Sequence of chain 26.E:
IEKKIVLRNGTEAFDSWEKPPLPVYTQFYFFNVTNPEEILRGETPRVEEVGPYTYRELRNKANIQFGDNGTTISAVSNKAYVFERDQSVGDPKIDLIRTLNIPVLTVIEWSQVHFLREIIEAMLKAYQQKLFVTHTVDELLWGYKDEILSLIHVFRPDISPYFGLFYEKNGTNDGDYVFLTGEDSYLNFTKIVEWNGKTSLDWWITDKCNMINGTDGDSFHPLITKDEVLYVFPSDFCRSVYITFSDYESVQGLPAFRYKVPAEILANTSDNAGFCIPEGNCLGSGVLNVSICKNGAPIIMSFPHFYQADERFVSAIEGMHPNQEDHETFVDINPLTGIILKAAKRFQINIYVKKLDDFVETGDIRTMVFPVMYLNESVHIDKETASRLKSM

Binding-site contacts:
Ligand atom C7 contacts residue ASN21 of chain 26.E at 4.0 Å.
Ligand atom C2 contacts residue ASN21 of chain 26.E at 2.5 Å.
Ligand atom C5 contacts residue ASN21 of chain 26.E at 3.3 Å.
Ligand atom N2 contacts residue ASN21 of chain 26.E at 3.3 Å (h-bond).
Ligand atom O5 contacts residue ASN21 of chain 26.E at 2.5 Å (h-bond).
Ligand atom O6 contacts residue ASN21 of chain 26.E at 4.3 Å.
Ligand atom C6 contacts residue ASN21 of chain 26.E at 3.3 Å.
Ligand atom C3 contacts residue ASN21 of chain 26.E at 3.7 Å.
Ligand atom C4 contacts residue ASN21 of chain 26.E at 3.8 Å.
Ligand atom O7 contacts residue ASN21 of chain 26.E at 4.0 Å.
Ligand atom C1 contacts residue ASN21 of chain 26.E at 1.4 Å.

This protein binds this small molecule.
Small molecule (SMILES): CC(=O)N[C@@H]1[C@@H](O)[C@H](O)[C@@H](CO)O[C@H]1O